A protein and the small-molecule ligand that binds it are described below.
Small molecule (SMILES): COCCn1c(C[C@@H](C#N)C(=O)NC(C)C)c(-c2ccc(Oc3ccccc3)cc2)c2c(N)ncnc21

Sequence of chain 1.B:
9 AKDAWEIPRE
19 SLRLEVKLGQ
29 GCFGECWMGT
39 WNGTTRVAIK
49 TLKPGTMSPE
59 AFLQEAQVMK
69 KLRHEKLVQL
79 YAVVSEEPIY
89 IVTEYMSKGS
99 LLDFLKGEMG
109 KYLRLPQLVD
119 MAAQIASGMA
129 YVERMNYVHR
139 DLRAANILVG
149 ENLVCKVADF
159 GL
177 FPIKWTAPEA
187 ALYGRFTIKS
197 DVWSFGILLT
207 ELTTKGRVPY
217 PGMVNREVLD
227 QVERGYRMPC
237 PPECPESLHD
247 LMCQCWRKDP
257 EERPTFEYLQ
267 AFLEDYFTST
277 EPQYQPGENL

Binding-site contacts:
Ligand atom C4 contacts residue CYS34 of chain 1.B at 3.8 Å (hydrophobic).
Ligand atom N5 contacts residue CYS34 of chain 1.B at 3.8 Å.
Ligand atom C19 contacts residue CYS34 of chain 1.B at 2.5 Å (hydrophobic).
Ligand atom C13 contacts residue LEU160 of chain 1.B at 3.6 Å (hydrophobic).
Ligand atom O1 contacts residue CYS34 of chain 1.B at 2.6 Å (h-bond).
Ligand atom N4 contacts residue CYS34 of chain 1.B at 3.6 Å (h-bond).
Ligand atom C contacts residue ALA46 of chain 1.B at 3.9 Å (hydrophobic).
Ligand atom C12 contacts residue LEU160 of chain 1.B at 3.7 Å (hydrophobic).
Ligand atom C7 contacts residue LYS48 of chain 1.B at 3.4 Å.
Ligand atom C18 contacts residue CYS34 of chain 1.B at 1.7 Å (hydrophobic).
Ligand atom C10 contacts residue LYS48 of chain 1.B at 3.3 Å.
Ligand atom C21 contacts residue LYS48 of chain 1.B at 3.4 Å.
Ligand atom C13 contacts residue ILE89 of chain 1.B at 3.5 Å (hydrophobic).
Ligand atom C11 contacts residue ILE89 of chain 1.B at 3.6 Å (hydrophobic).
Ligand atom C11 contacts residue LYS48 of chain 1.B at 3.8 Å.
Ligand atom C27 contacts residue ASP101 of chain 1.B at 2.9 Å.
Ligand atom C12 contacts residue ILE89 of chain 1.B at 3.4 Å (hydrophobic).
Ligand atom N1 contacts residue TYR93 of chain 1.B at 3.8 Å.
Ligand atom C14 contacts residue ILE89 of chain 1.B at 3.9 Å (hydrophobic).
Ligand atom C17 contacts residue CYS34 of chain 1.B at 2.9 Å (hydrophobic).
Ligand atom N contacts residue ALA46 of chain 1.B at 2.9 Å.
Ligand atom N1 contacts residue MET94 of chain 1.B at 3.1 Å (h-bond).
Ligand atom C1 contacts residue GLY97 of chain 1.B at 3.7 Å.
Ligand atom C7 contacts residue THR91 of chain 1.B at 3.5 Å.
Ligand atom C21 contacts residue CYS34 of chain 1.B at 2.6 Å (hydrophobic).
Ligand atom C27 contacts residue SER98 of chain 1.B at 3.6 Å.
Ligand atom C1 contacts residue LEU146 of chain 1.B at 3.5 Å (hydrophobic).
Ligand atom N2 contacts residue GLY97 of chain 1.B at 3.7 Å.
Ligand atom O2 contacts residue SER98 of chain 1.B at 3.8 Å.
Ligand atom C25 contacts residue LEU26 of chain 1.B at 3.8 Å (hydrophobic).
Ligand atom N2 contacts residue LEU146 of chain 1.B at 3.6 Å.
Ligand atom C24 contacts residue PHE31 of chain 1.B at 3.7 Å (hydrophobic).
Ligand atom C1 contacts residue MET94 of chain 1.B at 3.2 Å (hydrophobic).
Ligand atom N1 contacts residue LEU146 of chain 1.B at 3.8 Å.
Ligand atom C6 contacts residue LYS48 of chain 1.B at 3.8 Å.
Ligand atom O contacts residue THR91 of chain 1.B at 3.3 Å.
Ligand atom O1 contacts residue LYS48 of chain 1.B at 2.5 Å (salt-bridge).
Ligand atom C22 contacts residue CYS34 of chain 1.B at 3.8 Å (hydrophobic).
Ligand atom C20 contacts residue CYS34 of chain 1.B at 3.8 Å (hydrophobic).
Ligand atom C15 contacts residue ASP157 of chain 1.B at 3.9 Å.